The small molecule below binds the protein below.
Small molecule (SMILES): CNCc1ccc(-c2cccnc2)o1

Sequence of chain 1.A:
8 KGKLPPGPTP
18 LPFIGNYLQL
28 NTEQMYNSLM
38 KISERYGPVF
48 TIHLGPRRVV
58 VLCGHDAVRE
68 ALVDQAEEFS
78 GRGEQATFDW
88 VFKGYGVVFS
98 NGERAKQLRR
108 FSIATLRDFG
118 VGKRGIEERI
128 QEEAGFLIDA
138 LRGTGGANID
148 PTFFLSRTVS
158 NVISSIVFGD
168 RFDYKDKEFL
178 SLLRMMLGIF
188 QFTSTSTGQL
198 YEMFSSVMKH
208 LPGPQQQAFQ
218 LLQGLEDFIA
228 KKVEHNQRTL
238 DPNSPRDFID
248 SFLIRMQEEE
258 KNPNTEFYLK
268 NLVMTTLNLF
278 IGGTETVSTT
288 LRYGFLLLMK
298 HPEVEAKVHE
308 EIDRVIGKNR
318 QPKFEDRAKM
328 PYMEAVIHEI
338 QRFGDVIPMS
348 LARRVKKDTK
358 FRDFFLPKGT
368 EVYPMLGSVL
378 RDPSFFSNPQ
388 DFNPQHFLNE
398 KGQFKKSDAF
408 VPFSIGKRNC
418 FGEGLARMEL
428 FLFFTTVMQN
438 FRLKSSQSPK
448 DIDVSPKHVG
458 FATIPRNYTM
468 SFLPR

Binding-site contacts:
Ligand atom C10 contacts residue HEM1 of chain 1.H at 3.0 Å.
Ligand atom O_1 contacts residue GLY279 of chain 1.A at 4.2 Å.
Ligand atom C_3 contacts residue PHE85 of chain 1.A at 3.5 Å (hydrophobic).
Ligand atom C_4 contacts residue ASN275 of chain 1.A at 3.6 Å.
Ligand atom N_1 contacts residue PHE89 of chain 1.A at 4.0 Å.
Ligand atom C_3 contacts residue PHE89 of chain 1.A at 4.2 Å (hydrophobic).
Ligand atom C11 contacts residue HEM1 of chain 1.H at 3.1 Å.
Ligand atom C_3 contacts residue ILE278 of chain 1.A at 3.7 Å (hydrophobic).
Ligand atom C_4 contacts residue PHE89 of chain 1.A at 3.5 Å (hydrophobic).
Ligand atom C_5 contacts residue PHE96 of chain 1.A at 3.8 Å (hydrophobic).
Ligand atom C_2 contacts residue PHE96 of chain 1.A at 4.1 Å (hydrophobic).
Ligand atom C_8 contacts residue ILE344 of chain 1.A at 4.0 Å (hydrophobic).
Ligand atom N_2 contacts residue HEM1 of chain 1.H at 2.2 Å.
Ligand atom C11 contacts residue GLY279 of chain 1.A at 3.3 Å.
Ligand atom C11 contacts residue THR283 of chain 1.A at 3.3 Å.
Ligand atom C_8 contacts residue THR283 of chain 1.A at 4.2 Å.
Ligand atom C_8 contacts residue LEU348 of chain 1.A at 3.9 Å (hydrophobic).
Ligand atom C_6 contacts residue PHE187 of chain 1.A at 4.3 Å (hydrophobic).
Ligand atom N_1 contacts residue ILE278 of chain 1.A at 4.2 Å.
Ligand atom C_8 contacts residue PHE187 of chain 1.A at 4.1 Å (hydrophobic).
Ligand atom C_5 contacts residue ASN275 of chain 1.A at 3.8 Å.
Ligand atom N_1 contacts residue ASN275 of chain 1.A at 3.0 Å (h-bond).
Ligand atom C10 contacts residue LEU348 of chain 1.A at 4.3 Å (hydrophobic).
Ligand atom N_2 contacts residue GLY279 of chain 1.A at 4.4 Å.
Ligand atom C_3 contacts residue PHE96 of chain 1.A at 4.1 Å (hydrophobic).
Ligand atom C_1 contacts residue PHE96 of chain 1.A at 3.9 Å (hydrophobic).
Ligand atom C_4 contacts residue ILE278 of chain 1.A at 3.9 Å (hydrophobic).
Ligand atom C_6 contacts residue PHE96 of chain 1.A at 4.4 Å (hydrophobic).
Ligand atom C_9 contacts residue LEU348 of chain 1.A at 4.2 Å (hydrophobic).
Ligand atom C_5 contacts residue VAL95 of chain 1.A at 4.3 Å (hydrophobic).
Ligand atom N_1 contacts residue PHE96 of chain 1.A at 3.8 Å.
Ligand atom C_2 contacts residue ILE278 of chain 1.A at 3.9 Å (hydrophobic).
Ligand atom C_1 contacts residue ILE278 of chain 1.A at 4.4 Å (hydrophobic).
Ligand atom C_4 contacts residue PHE96 of chain 1.A at 4.0 Å (hydrophobic).
Ligand atom C_7 contacts residue PHE458 of chain 1.A at 3.6 Å (hydrophobic).
Ligand atom C_8 contacts residue PHE458 of chain 1.A at 3.7 Å (hydrophobic).
Ligand atom C_2 contacts residue PHE85 of chain 1.A at 3.7 Å (hydrophobic).
Ligand atom C_2 contacts residue PHE187 of chain 1.A at 4.2 Å (hydrophobic).
Ligand atom C_5 contacts residue GLY279 of chain 1.A at 4.2 Å.
Ligand atom C_7 contacts residue PHE187 of chain 1.A at 3.5 Å (hydrophobic).